Binding-site contacts:
Ligand atom O5 contacts residue THR38 of chain 1.B at 3.1 Å (h-bond).
Ligand atom O6 contacts residue THR38 of chain 1.B at 4.5 Å.
Ligand atom C1 contacts residue GLN323 of chain 1.B at 3.6 Å.
Ligand atom C2 contacts residue ASN36 of chain 1.B at 2.4 Å.
Ligand atom C3 contacts residue ASN36 of chain 1.B at 3.8 Å.
Ligand atom N2 contacts residue GLN323 of chain 1.B at 2.9 Å (h-bond).
Ligand atom C5 contacts residue ASN36 of chain 1.B at 3.8 Å.
Ligand atom C7 contacts residue ASN36 of chain 1.B at 3.7 Å.
Ligand atom C8 contacts residue GLN323 of chain 1.B at 3.6 Å.
Ligand atom C7 contacts residue GLN323 of chain 1.B at 3.7 Å.
Ligand atom C5 contacts residue THR38 of chain 1.B at 3.9 Å.
Ligand atom C1 contacts residue THR38 of chain 1.B at 4.2 Å.
Ligand atom O7 contacts residue ASN36 of chain 1.B at 4.2 Å.
Ligand atom C4 contacts residue ASN36 of chain 1.B at 4.3 Å.
Ligand atom N2 contacts residue ASN36 of chain 1.B at 2.8 Å (h-bond).
Ligand atom O5 contacts residue ASN36 of chain 1.B at 2.5 Å (h-bond).
Ligand atom C2 contacts residue GLN323 of chain 1.B at 3.8 Å.
Ligand atom C6 contacts residue THR38 of chain 1.B at 3.4 Å.
Ligand atom C1 contacts residue ASN36 of chain 1.B at 1.4 Å.

Sequence of chain 1.B:
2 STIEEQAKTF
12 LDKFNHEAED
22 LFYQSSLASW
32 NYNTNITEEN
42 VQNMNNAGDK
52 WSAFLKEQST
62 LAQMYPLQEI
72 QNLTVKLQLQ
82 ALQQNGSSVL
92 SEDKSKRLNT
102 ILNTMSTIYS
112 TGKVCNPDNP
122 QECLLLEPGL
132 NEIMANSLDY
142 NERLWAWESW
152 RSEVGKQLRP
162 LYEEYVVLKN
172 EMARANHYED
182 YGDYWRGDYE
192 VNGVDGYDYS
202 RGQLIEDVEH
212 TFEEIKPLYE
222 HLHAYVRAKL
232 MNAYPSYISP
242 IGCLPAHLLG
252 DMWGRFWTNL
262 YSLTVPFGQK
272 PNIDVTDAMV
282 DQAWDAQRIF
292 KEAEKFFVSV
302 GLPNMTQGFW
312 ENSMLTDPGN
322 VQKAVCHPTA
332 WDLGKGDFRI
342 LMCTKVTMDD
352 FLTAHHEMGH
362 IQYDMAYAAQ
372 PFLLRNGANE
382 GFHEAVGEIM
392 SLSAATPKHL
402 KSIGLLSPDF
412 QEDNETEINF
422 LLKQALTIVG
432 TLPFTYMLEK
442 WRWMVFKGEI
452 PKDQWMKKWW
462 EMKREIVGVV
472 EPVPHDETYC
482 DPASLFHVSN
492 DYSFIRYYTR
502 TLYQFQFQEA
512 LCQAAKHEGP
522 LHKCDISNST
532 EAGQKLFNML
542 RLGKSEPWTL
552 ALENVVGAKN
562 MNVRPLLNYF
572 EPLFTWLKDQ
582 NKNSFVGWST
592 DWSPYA

A protein and the small-molecule ligand that binds it are described below.
Small molecule (SMILES): CC(=O)N[C@@H]1[C@@H](O)[C@H](O)[C@@H](CO)O[C@H]1O